Binding-site contacts:
Ligand atom C5 contacts residue ARG49 of chain 1.C at 4.4 Å.
Ligand atom C4 contacts residue ASN95 of chain 1.C at 4.1 Å.
Ligand atom C3 contacts residue ASN95 of chain 1.C at 3.8 Å.
Ligand atom O5 contacts residue ASN95 of chain 1.C at 2.2 Å (h-bond).
Ligand atom C6 contacts residue PHE70 of chain 1.C at 4.1 Å (hydrophobic).
Ligand atom C7 contacts residue ASN95 of chain 1.C at 3.4 Å.
Ligand atom C2 contacts residue ASN95 of chain 1.C at 2.5 Å.
Ligand atom C5 contacts residue ALA71 of chain 1.C at 4.2 Å (hydrophobic).
Ligand atom C5 contacts residue PHE70 of chain 1.C at 4.1 Å (hydrophobic).
Ligand atom C7 contacts residue VAL69 of chain 1.C at 4.0 Å (hydrophobic).
Ligand atom C1 contacts residue ALA71 of chain 1.C at 4.2 Å (hydrophobic).
Ligand atom C5 contacts residue ALA71 of chain 1.C at 4.2 Å (hydrophobic).
Ligand atom C4 contacts residue ARG52 of chain 1.C at 4.0 Å.
Ligand atom C2 contacts residue ARG52 of chain 1.C at 4.2 Å.
Ligand atom C1 contacts residue ASN95 of chain 1.C at 1.5 Å.
Ligand atom O5 contacts residue ALA71 of chain 1.C at 3.6 Å (h-bond).
Ligand atom C6 contacts residue ARG49 of chain 1.C at 3.5 Å.
Ligand atom O5 contacts residue ARG52 of chain 1.C at 3.1 Å (salt-bridge).
Ligand atom O7 contacts residue ASN95 of chain 1.C at 3.2 Å (h-bond).
Ligand atom C5 contacts residue VAL69 of chain 1.C at 4.0 Å (hydrophobic).
Ligand atom O7 contacts residue ARG52 of chain 1.C at 3.9 Å.
Ligand atom C6 contacts residue VAL51 of chain 1.C at 3.7 Å (hydrophobic).
Ligand atom O5 contacts residue PHE70 of chain 1.C at 4.1 Å.
Ligand atom C5 contacts residue ARG52 of chain 1.C at 3.6 Å.
Ligand atom C6 contacts residue ALA50 of chain 1.C at 4.3 Å (hydrophobic).
Ligand atom C8 contacts residue ASN95 of chain 1.C at 4.0 Å.
Ligand atom N2 contacts residue ASN95 of chain 1.C at 3.1 Å (h-bond).
Ligand atom C1 contacts residue PHE70 of chain 1.C at 4.4 Å (hydrophobic).
Ligand atom C6 contacts residue ALA71 of chain 1.C at 4.2 Å (hydrophobic).
Ligand atom C6 contacts residue ARG52 of chain 1.C at 3.2 Å.
Ligand atom O4 contacts residue ARG52 of chain 1.C at 2.8 Å (salt-bridge).
Ligand atom O7 contacts residue VAL69 of chain 1.C at 3.4 Å.
Ligand atom C5 contacts residue ASN95 of chain 1.C at 3.6 Å.
Ligand atom C1 contacts residue ARG52 of chain 1.C at 3.9 Å.
Ligand atom C8 contacts residue VAL69 of chain 1.C at 3.7 Å (hydrophobic).
Ligand atom C6 contacts residue ALA71 of chain 1.C at 4.0 Å (hydrophobic).

Sequence of chain 1.C:
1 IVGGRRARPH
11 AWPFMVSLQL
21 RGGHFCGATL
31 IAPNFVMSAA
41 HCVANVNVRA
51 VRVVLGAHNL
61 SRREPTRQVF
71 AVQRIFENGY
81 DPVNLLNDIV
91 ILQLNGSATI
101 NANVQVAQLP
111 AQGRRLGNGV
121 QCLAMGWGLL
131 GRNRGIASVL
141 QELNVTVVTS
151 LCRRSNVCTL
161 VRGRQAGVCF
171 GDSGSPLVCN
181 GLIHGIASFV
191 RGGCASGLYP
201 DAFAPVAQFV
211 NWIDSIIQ

This small molecule binds to this protein.
Small molecule (SMILES): CC(=O)N[C@H]1[C@H](O[C@H]2[C@H](O)[C@@H](NC(C)=O)CO[C@@H]2CO[C@@H]2O[C@@H](C)[C@@H](O)[C@@H](O)[C@@H]2O)O[C@H](CO)[C@@H](O)[C@@H]1O